This protein binds this small molecule.
Small molecule (SMILES): N[C@@H](CCC(=O)O)C(=O)O

Sequence of chain 1.F:
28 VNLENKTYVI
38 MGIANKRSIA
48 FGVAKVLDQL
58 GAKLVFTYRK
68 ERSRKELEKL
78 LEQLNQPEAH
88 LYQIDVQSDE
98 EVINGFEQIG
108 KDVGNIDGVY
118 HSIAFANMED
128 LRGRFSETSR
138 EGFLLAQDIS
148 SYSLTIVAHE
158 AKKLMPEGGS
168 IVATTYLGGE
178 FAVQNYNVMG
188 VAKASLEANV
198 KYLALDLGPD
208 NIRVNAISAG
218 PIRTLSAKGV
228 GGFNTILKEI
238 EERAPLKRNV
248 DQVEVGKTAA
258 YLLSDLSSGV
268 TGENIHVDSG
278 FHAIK

Binding-site contacts:
Ligand atom OE2 contacts residue PHE230 of chain 1.F at 4.4 Å.
Ligand atom OXT contacts residue GLY228 of chain 1.F at 3.9 Å.
Ligand atom OE1 contacts residue GLY229 of chain 1.F at 3.8 Å.
Ligand atom OE1 contacts residue ASN231 of chain 1.F at 3.3 Å (h-bond).
Ligand atom CD contacts residue PHE230 of chain 1.F at 4.2 Å (hydrophobic).
Ligand atom OE2 contacts residue GLY229 of chain 1.F at 3.7 Å.
Ligand atom N contacts residue GLY228 of chain 1.F at 3.9 Å.
Ligand atom CD contacts residue GLY229 of chain 1.F at 3.8 Å.
Ligand atom CG contacts residue GLY229 of chain 1.F at 4.2 Å.
Ligand atom C contacts residue GLY229 of chain 1.F at 4.5 Å.
Ligand atom C contacts residue ARG129 of chain 1.F at 3.3 Å.
Ligand atom OE2 contacts residue ASN231 of chain 1.F at 3.7 Å.
Ligand atom O contacts residue ARG129 of chain 1.F at 3.0 Å (salt-bridge).
Ligand atom C contacts residue GLY228 of chain 1.F at 4.0 Å.
Ligand atom CA contacts residue GLY229 of chain 1.F at 3.8 Å.
Ligand atom CB contacts residue GLY229 of chain 1.F at 3.5 Å.
Ligand atom N contacts residue GLY229 of chain 1.F at 3.1 Å (h-bond).
Ligand atom CD contacts residue ASN231 of chain 1.F at 4.0 Å.
Ligand atom OE2 contacts residue THR232 of chain 1.F at 3.7 Å.
Ligand atom OXT contacts residue ARG129 of chain 1.F at 3.2 Å (salt-bridge).
Ligand atom OE1 contacts residue PHE230 of chain 1.F at 3.5 Å (h-bond).
Ligand atom CB contacts residue GLY228 of chain 1.F at 4.2 Å.
Ligand atom CA contacts residue GLY228 of chain 1.F at 4.3 Å.